Binding-site contacts:
Ligand atom O5 contacts residue ASN248 of chain 1.C at 2.3 Å (h-bond).
Ligand atom C8 contacts residue LEU247 of chain 1.C at 3.8 Å (hydrophobic).
Ligand atom C8 contacts residue SER429 of chain 1.C at 3.7 Å.
Ligand atom C6 contacts residue NAG1 of chain 1.TA at 4.0 Å.
Ligand atom C5 contacts residue ARG428 of chain 1.C at 3.7 Å.
Ligand atom C3 contacts residue ARG428 of chain 1.C at 3.6 Å.
Ligand atom O4 contacts residue ARG428 of chain 1.C at 4.1 Å.
Ligand atom C1 contacts residue ARG428 of chain 1.C at 3.7 Å.
Ligand atom C5 contacts residue GLU197 of chain 1.C at 3.9 Å.
Ligand atom C1 contacts residue SER429 of chain 1.C at 3.8 Å.
Ligand atom O5 contacts residue ARG428 of chain 1.C at 4.1 Å.
Ligand atom N2 contacts residue ARG428 of chain 1.C at 4.3 Å.
Ligand atom O7 contacts residue ASN361 of chain 1.C at 4.3 Å.
Ligand atom O5 contacts residue NAG1 of chain 1.TA at 4.5 Å.
Ligand atom C3 contacts residue ASN248 of chain 1.C at 3.8 Å.
Ligand atom C7 contacts residue SER429 of chain 1.C at 3.8 Å.
Ligand atom C8 contacts residue ASN361 of chain 1.C at 3.6 Å.
Ligand atom C4 contacts residue ARG428 of chain 1.C at 4.0 Å.
Ligand atom N2 contacts residue ASN248 of chain 1.C at 3.0 Å (h-bond).
Ligand atom O7 contacts residue PRO198 of chain 1.C at 4.1 Å.
Ligand atom C7 contacts residue ASN248 of chain 1.C at 3.8 Å.
Ligand atom C7 contacts residue ASN361 of chain 1.C at 4.2 Å.
Ligand atom O7 contacts residue ARG428 of chain 1.C at 4.2 Å.
Ligand atom C2 contacts residue SER429 of chain 1.C at 3.8 Å.
Ligand atom C5 contacts residue ASN248 of chain 1.C at 3.6 Å.
Ligand atom C1 contacts residue ASN248 of chain 1.C at 1.4 Å.
Ligand atom C6 contacts residue GLU197 of chain 1.C at 4.5 Å.
Ligand atom C5 contacts residue NAG1 of chain 1.TA at 4.3 Å.
Ligand atom C2 contacts residue ASN248 of chain 1.C at 2.5 Å.
Ligand atom N2 contacts residue SER429 of chain 1.C at 3.0 Å (h-bond).
Ligand atom C3 contacts residue SER429 of chain 1.C at 4.2 Å.
Ligand atom O3 contacts residue CYS427 of chain 1.C at 4.1 Å.
Ligand atom O7 contacts residue ASN248 of chain 1.C at 4.0 Å.
Ligand atom O6 contacts residue NAG1 of chain 1.TA at 2.8 Å (h-bond).
Ligand atom O6 contacts residue GLU197 of chain 1.C at 3.7 Å.
Ligand atom O5 contacts residue GLU197 of chain 1.C at 4.2 Å.
Ligand atom C2 contacts residue ARG428 of chain 1.C at 4.0 Å.
Ligand atom C8 contacts residue PHE360 of chain 1.C at 4.5 Å (hydrophobic).
Ligand atom C4 contacts residue ASN248 of chain 1.C at 4.2 Å.
Ligand atom C1 contacts residue GLU197 of chain 1.C at 4.2 Å.

Sequence of chain 1.C:
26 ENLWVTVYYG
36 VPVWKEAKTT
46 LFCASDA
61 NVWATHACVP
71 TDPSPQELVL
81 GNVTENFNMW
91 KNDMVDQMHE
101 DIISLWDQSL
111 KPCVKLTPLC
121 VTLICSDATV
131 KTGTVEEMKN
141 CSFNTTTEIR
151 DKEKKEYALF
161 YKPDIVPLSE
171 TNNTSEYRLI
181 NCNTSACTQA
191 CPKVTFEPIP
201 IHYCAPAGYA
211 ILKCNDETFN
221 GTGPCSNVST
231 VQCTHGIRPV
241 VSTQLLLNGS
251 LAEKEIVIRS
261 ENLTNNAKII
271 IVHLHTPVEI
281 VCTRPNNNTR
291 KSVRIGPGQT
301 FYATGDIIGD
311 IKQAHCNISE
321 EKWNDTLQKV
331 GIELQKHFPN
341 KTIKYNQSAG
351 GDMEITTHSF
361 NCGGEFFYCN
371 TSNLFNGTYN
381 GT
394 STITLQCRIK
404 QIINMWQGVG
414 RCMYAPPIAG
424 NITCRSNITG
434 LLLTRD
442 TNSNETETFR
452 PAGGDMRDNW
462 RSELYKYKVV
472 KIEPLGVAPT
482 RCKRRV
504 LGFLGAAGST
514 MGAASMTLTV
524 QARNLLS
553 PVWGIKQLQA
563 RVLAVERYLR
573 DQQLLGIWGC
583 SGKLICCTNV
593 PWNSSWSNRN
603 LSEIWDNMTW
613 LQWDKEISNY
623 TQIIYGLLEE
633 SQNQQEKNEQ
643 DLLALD

The small molecule below binds the protein below.
Small molecule (SMILES): CC(=O)N[C@H]1[C@H](O[C@H]2[C@H](O)[C@@H](NC(C)=O)CO[C@@H]2CO)O[C@H](CO)[C@@H](O)[C@@H]1O